The small molecule below binds the protein below.
Small molecule (SMILES): CCCS(=O)(=O)Nc1cc(N)c(F)cc1F

Binding-site contacts:
Ligand atom C1 contacts residue LEU430 of chain 1.A at 4.2 Å (hydrophobic).
Ligand atom C7 contacts residue GLU433 of chain 1.A at 4.1 Å.
Ligand atom N contacts residue GLU433 of chain 1.A at 2.6 Å (salt-bridge).
Ligand atom F1 contacts residue ALA40 of chain 1.A at 3.1 Å.
Ligand atom N1 contacts residue GLU437 of chain 1.A at 3.3 Å.
Ligand atom F contacts residue LEU430 of chain 1.A at 4.0 Å.
Ligand atom C8 contacts residue GLU433 of chain 1.A at 3.5 Å.
Ligand atom N1 contacts residue ALA40 of chain 1.A at 3.3 Å (h-bond).
Ligand atom F1 contacts residue ALA395 of chain 1.A at 3.7 Å.
Ligand atom C5 contacts residue LEU44 of chain 1.A at 3.7 Å (hydrophobic).
Ligand atom C2 contacts residue LYS47 of chain 1.A at 3.8 Å.
Ligand atom F1 contacts residue LEU44 of chain 1.A at 3.5 Å.
Ligand atom C7 contacts residue LEU44 of chain 1.A at 3.7 Å (hydrophobic).
Ligand atom C contacts residue TYR48 of chain 1.A at 3.2 Å (hydrophobic).
Ligand atom F contacts residue LEU399 of chain 1.A at 4.0 Å.
Ligand atom C1 contacts residue GLU433 of chain 1.A at 3.6 Å.
Ligand atom C2 contacts residue GLU433 of chain 1.A at 4.1 Å.
Ligand atom C3 contacts residue LEU44 of chain 1.A at 4.2 Å (hydrophobic).
Ligand atom C5 contacts residue GLU437 of chain 1.A at 3.7 Å.
Ligand atom F1 contacts residue VAL434 of chain 1.A at 4.0 Å.
Ligand atom C1 contacts residue TYR48 of chain 1.A at 3.6 Å (hydrophobic).
Ligand atom S contacts residue GLU433 of chain 1.A at 3.7 Å.
Ligand atom N1 contacts residue LEU44 of chain 1.A at 3.8 Å.
Ligand atom C7 contacts residue VAL434 of chain 1.A at 3.7 Å (hydrophobic).
Ligand atom C5 contacts residue ALA40 of chain 1.A at 4.1 Å (hydrophobic).
Ligand atom O contacts residue GLU433 of chain 1.A at 3.9 Å.
Ligand atom C7 contacts residue LEU399 of chain 1.A at 4.0 Å (hydrophobic).
Ligand atom C8 contacts residue LEU44 of chain 1.A at 4.0 Å (hydrophobic).
Ligand atom C4 contacts residue LEU44 of chain 1.A at 4.0 Å (hydrophobic).
Ligand atom O contacts residue LYS47 of chain 1.A at 3.5 Å (salt-bridge).
Ligand atom C6 contacts residue LEU44 of chain 1.A at 3.5 Å (hydrophobic).
Ligand atom N1 contacts residue GLY43 of chain 1.A at 3.9 Å.
Ligand atom C contacts residue LEU430 of chain 1.A at 3.6 Å (hydrophobic).
Ligand atom F contacts residue GLU433 of chain 1.A at 2.7 Å.
Ligand atom C3 contacts residue GLU433 of chain 1.A at 3.5 Å.
Ligand atom S contacts residue LYS47 of chain 1.A at 3.9 Å.
Ligand atom O1 contacts residue LYS47 of chain 1.A at 3.0 Å.
Ligand atom C2 contacts residue TYR48 of chain 1.A at 3.3 Å (hydrophobic).
Ligand atom C contacts residue LEU399 of chain 1.A at 4.2 Å (hydrophobic).
Ligand atom C6 contacts residue ALA40 of chain 1.A at 4.0 Å (hydrophobic).

Sequence of chain 1.A:
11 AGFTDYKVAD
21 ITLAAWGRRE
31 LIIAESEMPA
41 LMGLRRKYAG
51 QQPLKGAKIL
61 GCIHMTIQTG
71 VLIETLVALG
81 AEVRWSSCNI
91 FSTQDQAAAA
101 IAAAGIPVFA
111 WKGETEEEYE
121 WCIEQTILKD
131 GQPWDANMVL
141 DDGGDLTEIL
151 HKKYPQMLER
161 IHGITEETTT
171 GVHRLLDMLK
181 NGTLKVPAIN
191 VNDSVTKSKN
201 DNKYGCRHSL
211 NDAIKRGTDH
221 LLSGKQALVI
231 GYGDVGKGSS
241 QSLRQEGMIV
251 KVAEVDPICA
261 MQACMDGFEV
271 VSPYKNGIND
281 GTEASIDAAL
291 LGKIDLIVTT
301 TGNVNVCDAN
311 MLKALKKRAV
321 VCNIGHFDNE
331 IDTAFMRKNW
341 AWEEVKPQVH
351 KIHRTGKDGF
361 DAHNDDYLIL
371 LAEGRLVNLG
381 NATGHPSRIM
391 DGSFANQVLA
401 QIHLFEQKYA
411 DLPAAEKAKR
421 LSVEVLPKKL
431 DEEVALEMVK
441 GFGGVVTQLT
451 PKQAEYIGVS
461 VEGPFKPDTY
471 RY